Sequence of chain 1.A:
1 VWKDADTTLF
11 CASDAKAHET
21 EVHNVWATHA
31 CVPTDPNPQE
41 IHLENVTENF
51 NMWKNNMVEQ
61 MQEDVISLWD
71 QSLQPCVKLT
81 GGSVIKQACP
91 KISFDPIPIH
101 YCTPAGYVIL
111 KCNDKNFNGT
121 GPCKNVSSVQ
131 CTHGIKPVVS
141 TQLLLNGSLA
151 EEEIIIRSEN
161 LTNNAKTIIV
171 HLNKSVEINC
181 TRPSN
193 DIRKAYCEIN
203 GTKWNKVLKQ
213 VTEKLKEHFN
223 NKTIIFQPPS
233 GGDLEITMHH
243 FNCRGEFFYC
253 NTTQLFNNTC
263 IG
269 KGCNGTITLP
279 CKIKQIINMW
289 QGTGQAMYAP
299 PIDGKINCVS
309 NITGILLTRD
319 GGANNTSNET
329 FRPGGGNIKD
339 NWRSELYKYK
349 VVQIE

This protein binds this small molecule.
Small molecule (SMILES): CC(=O)N[C@@H]1[C@@H](O)[C@H](O)[C@@H](CO)O[C@H]1O

Binding-site contacts:
Ligand atom C2 contacts residue ASN125 of chain 1.A at 2.3 Å.
Ligand atom C8 contacts residue ASN113 of chain 1.A at 3.2 Å.
Ligand atom C2 contacts residue ASN113 of chain 1.A at 4.1 Å.
Ligand atom N2 contacts residue ASN113 of chain 1.A at 3.3 Å.
Ligand atom O7 contacts residue ASN113 of chain 1.A at 3.9 Å.
Ligand atom C7 contacts residue ASN113 of chain 1.A at 3.4 Å.
Ligand atom C1 contacts residue ASN113 of chain 1.A at 4.0 Å.
Ligand atom O7 contacts residue ASN125 of chain 1.A at 4.2 Å.
Ligand atom C8 contacts residue LYS115 of chain 1.A at 4.4 Å.
Ligand atom C7 contacts residue ASN125 of chain 1.A at 4.0 Å.
Ligand atom C5 contacts residue ASN125 of chain 1.A at 3.5 Å.
Ligand atom O6 contacts residue ASN125 of chain 1.A at 4.5 Å.
Ligand atom O5 contacts residue ASN125 of chain 1.A at 2.2 Å (h-bond).
Ligand atom C4 contacts residue ASN125 of chain 1.A at 3.9 Å.
Ligand atom N2 contacts residue ASN125 of chain 1.A at 3.1 Å (h-bond).
Ligand atom N2 contacts residue LYS115 of chain 1.A at 4.2 Å.
Ligand atom C1 contacts residue ASN125 of chain 1.A at 1.4 Å.
Ligand atom C6 contacts residue ASN125 of chain 1.A at 4.5 Å.
Ligand atom O7 contacts residue HIS42 of chain 1.A at 3.5 Å.
Ligand atom C3 contacts residue ASN125 of chain 1.A at 3.6 Å.